Sequence of chain 22.A:
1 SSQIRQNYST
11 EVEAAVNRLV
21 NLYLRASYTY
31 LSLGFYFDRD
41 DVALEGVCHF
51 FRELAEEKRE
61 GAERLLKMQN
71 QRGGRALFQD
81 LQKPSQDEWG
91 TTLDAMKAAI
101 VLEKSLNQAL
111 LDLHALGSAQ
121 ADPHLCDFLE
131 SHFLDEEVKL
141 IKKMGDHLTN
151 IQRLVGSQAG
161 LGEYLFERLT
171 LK

Binding-site contacts:
Ligand atom N2 contacts residue HIS49 of chain 22.A at 3.0 Å (h-bond).
Ligand atom AS1 contacts residue HIS49 of chain 22.A at 4.3 Å.
Ligand atom C3 contacts residue HIS49 of chain 22.A at 4.2 Å.
Ligand atom O3 contacts residue CD1 of chain 22.S at 3.3 Å.
Ligand atom O2 contacts residue ARG52 of chain 22.A at 3.5 Å.
Ligand atom PT1 contacts residue HIS49 of chain 22.A at 2.0 Å.
Ligand atom N2 contacts residue GLU53 of chain 22.A at 3.0 Å (salt-bridge).
Ligand atom C4 contacts residue GLU56 of chain 22.A at 4.4 Å.
Ligand atom N1 contacts residue CD1 of chain 22.S at 3.9 Å.
Ligand atom C2 contacts residue GLU45 of chain 22.A at 4.0 Å.
Ligand atom C3 contacts residue GLU53 of chain 22.A at 3.4 Å.
Ligand atom C4 contacts residue GLU53 of chain 22.A at 3.3 Å.
Ligand atom C1 contacts residue CD1 of chain 22.S at 3.9 Å.
Ligand atom O1 contacts residue CD1 of chain 22.S at 3.9 Å.
Ligand atom N2 contacts residue ARG52 of chain 22.A at 3.8 Å.
Ligand atom C4 contacts residue ARG52 of chain 22.A at 3.7 Å.
Ligand atom N1 contacts residue HIS49 of chain 22.A at 2.8 Å (h-bond).
Ligand atom PT1 contacts residue CD1 of chain 22.S at 4.1 Å.
Ligand atom C3 contacts residue ARG52 of chain 22.A at 3.8 Å.
Ligand atom C1 contacts residue HIS49 of chain 22.A at 4.1 Å.
Ligand atom AS1 contacts residue ARG52 of chain 22.A at 3.8 Å.
Ligand atom AS1 contacts residue CD1 of chain 22.S at 4.0 Å.
Ligand atom O3 contacts residue ARG52 of chain 22.A at 2.3 Å (salt-bridge).

The protein below binds the small molecule below.
Small molecule (SMILES): CC1=N[Pt]2N=C(C)O[As]2(O)(O)O1